Binding-site contacts:
Ligand atom O1 contacts residue SER161 of chain 1.A at 3.5 Å.
Ligand atom C1 contacts residue PHE142 of chain 1.A at 3.7 Å (hydrophobic).
Ligand atom C3 contacts residue LEU166 of chain 1.A at 3.6 Å (hydrophobic).
Ligand atom O1 contacts residue ARG162 of chain 1.A at 3.9 Å.
Ligand atom O3 contacts residue HIS144 of chain 1.A at 4.2 Å.
Ligand atom O1 contacts residue HIS144 of chain 1.A at 3.9 Å.
Ligand atom C15 contacts residue ARG162 of chain 1.A at 3.7 Å.
Ligand atom C4 contacts residue SER161 of chain 1.A at 3.8 Å.
Ligand atom C5 contacts residue HIS144 of chain 1.A at 3.8 Å.
Ligand atom C7 contacts residue HIS144 of chain 1.A at 4.0 Å.
Ligand atom C11 contacts residue LYS108 of chain 1.A at 4.2 Å.
Ligand atom C12 contacts residue TYR74 of chain 1.A at 3.1 Å (hydrophobic).
Ligand atom C5 contacts residue SER161 of chain 1.A at 3.9 Å.
Ligand atom O3 contacts residue ARG162 of chain 1.A at 3.5 Å (salt-bridge).
Ligand atom O2 contacts residue LYS108 of chain 1.A at 3.5 Å.
Ligand atom C6 contacts residue HIS144 of chain 1.A at 4.2 Å.
Ligand atom C9 contacts residue ARG143 of chain 1.A at 3.0 Å.
Ligand atom O2 contacts residue SER161 of chain 1.A at 4.1 Å.
Ligand atom C8 contacts residue ARG143 of chain 1.A at 3.4 Å.
Ligand atom C2 contacts residue HIS192 of chain 1.A at 3.9 Å.
Ligand atom C6 contacts residue TYR74 of chain 1.A at 3.4 Å (hydrophobic).
Ligand atom O2 contacts residue MET160 of chain 1.A at 3.3 Å (h-bond).
Ligand atom C13 contacts residue CYS109 of chain 1.A at 1.8 Å (hydrophobic).
Ligand atom C7 contacts residue TYR74 of chain 1.A at 3.9 Å (hydrophobic).
Ligand atom C14 contacts residue PHE142 of chain 1.A at 3.9 Å (hydrophobic).
Ligand atom C10 contacts residue ARG143 of chain 1.A at 4.2 Å.
Ligand atom C11 contacts residue TYR74 of chain 1.A at 3.4 Å (hydrophobic).
Ligand atom O1 contacts residue TYR74 of chain 1.A at 3.3 Å (h-bond).
Ligand atom C11 contacts residue CYS109 of chain 1.A at 3.1 Å (hydrophobic).
Ligand atom C12 contacts residue MET160 of chain 1.A at 3.9 Å (hydrophobic).
Ligand atom C7 contacts residue CYS109 of chain 1.A at 4.1 Å (hydrophobic).
Ligand atom C12 contacts residue HIS144 of chain 1.A at 4.2 Å.
Ligand atom C12 contacts residue CYS109 of chain 1.A at 3.5 Å (hydrophobic).
Ligand atom O2 contacts residue TYR74 of chain 1.A at 3.0 Å.
Ligand atom O3 contacts residue SER161 of chain 1.A at 2.5 Å (h-bond).
Ligand atom C10 contacts residue PHE142 of chain 1.A at 3.9 Å (hydrophobic).
Ligand atom O2 contacts residue CYS109 of chain 1.A at 2.9 Å (h-bond).
Ligand atom O1 contacts residue MET160 of chain 1.A at 3.9 Å.
Ligand atom C9 contacts residue PHE142 of chain 1.A at 4.1 Å (hydrophobic).
Ligand atom C7 contacts residue ARG143 of chain 1.A at 3.8 Å.

Sequence of chain 1.A:
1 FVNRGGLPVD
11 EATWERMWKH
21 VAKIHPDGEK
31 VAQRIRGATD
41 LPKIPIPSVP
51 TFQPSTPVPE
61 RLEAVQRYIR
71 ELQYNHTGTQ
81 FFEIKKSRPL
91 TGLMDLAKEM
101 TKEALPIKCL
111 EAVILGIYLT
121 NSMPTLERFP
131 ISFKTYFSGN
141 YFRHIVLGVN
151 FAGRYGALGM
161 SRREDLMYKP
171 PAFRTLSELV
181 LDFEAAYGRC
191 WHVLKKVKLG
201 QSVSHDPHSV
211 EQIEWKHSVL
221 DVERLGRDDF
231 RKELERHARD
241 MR

A small-molecule ligand and the protein it binds are described below.
Small molecule (SMILES): C=C1C(=O)O[C@@H]2[C@H]3O[C@]3(C)CC/C=C(\C)CC[C@@H]12